The small molecule below binds the protein below.
Small molecule (SMILES): Nc1ncnc2c1ncn2[C@@H]1O[C@H](COP(=O)(O)O)[C@@H](O)[C@H]1OP(=O)(O)O

Binding-site contacts:
Ligand atom P1 contacts residue ARG133 of chain 1.A at 3.6 Å.
Ligand atom N6 contacts residue PHE3 of chain 1.A at 3.5 Å.
Ligand atom N7 contacts residue ARG62 of chain 1.A at 3.5 Å (salt-bridge).
Ligand atom C6 contacts residue SER6 of chain 1.A at 3.7 Å.
Ligand atom P1 contacts residue ARG62 of chain 1.A at 3.6 Å.
Ligand atom O5' contacts residue ARG133 of chain 1.A at 3.6 Å.
Ligand atom C6 contacts residue ARG62 of chain 1.A at 3.5 Å.
Ligand atom O4' contacts residue LYS7 of chain 1.A at 3.0 Å (salt-bridge).
Ligand atom N1 contacts residue SER6 of chain 1.A at 2.7 Å (h-bond).
Ligand atom C2' contacts residue ARG133 of chain 1.A at 3.6 Å.
Ligand atom N3 contacts residue ALA10 of chain 1.A at 3.7 Å.
Ligand atom O6P contacts residue ARG133 of chain 1.A at 3.3 Å (salt-bridge).
Ligand atom C4' contacts residue GOL1 of chain 1.H at 3.4 Å.
Ligand atom O3P contacts residue TYR74 of chain 1.A at 2.6 Å (h-bond).
Ligand atom O3' contacts residue ARG14 of chain 1.A at 3.1 Å (salt-bridge).
Ligand atom O4' contacts residue EDO1 of chain 1.D at 3.1 Å (h-bond).
Ligand atom N3 contacts residue ARG62 of chain 1.A at 3.6 Å.
Ligand atom C5 contacts residue LYS7 of chain 1.A at 3.6 Å.
Ligand atom O1P contacts residue ARG133 of chain 1.A at 3.4 Å (salt-bridge).
Ligand atom C2 contacts residue SER6 of chain 1.A at 3.2 Å.
Ligand atom O3P contacts residue ARG14 of chain 1.A at 2.8 Å (salt-bridge).
Ligand atom O2P contacts residue ARG133 of chain 1.A at 2.9 Å (salt-bridge).
Ligand atom C5 contacts residue ARG62 of chain 1.A at 3.4 Å.
Ligand atom C2 contacts residue TYR63 of chain 1.A at 3.5 Å (hydrophobic).
Ligand atom C4 contacts residue LYS7 of chain 1.A at 3.4 Å.
Ligand atom C4 contacts residue ARG62 of chain 1.A at 3.7 Å.
Ligand atom O1P contacts residue LYS60 of chain 1.A at 2.8 Å (salt-bridge).
Ligand atom C3' contacts residue ARG133 of chain 1.A at 3.7 Å.
Ligand atom O2' contacts residue ARG14 of chain 1.A at 3.0 Å (salt-bridge).
Ligand atom N6 contacts residue ARG62 of chain 1.A at 3.6 Å (salt-bridge).
Ligand atom O3P contacts residue ARG62 of chain 1.A at 2.9 Å (salt-bridge).
Ligand atom N9 contacts residue LYS7 of chain 1.A at 3.6 Å.
Ligand atom P2 contacts residue ARG133 of chain 1.A at 3.7 Å.
Ligand atom O2P contacts residue LYS60 of chain 1.A at 3.6 Å.
Ligand atom C2 contacts residue ALA10 of chain 1.A at 3.6 Å (hydrophobic).
Ligand atom C2 contacts residue ARG62 of chain 1.A at 3.6 Å.
Ligand atom P1 contacts residue LYS60 of chain 1.A at 3.7 Å.
Ligand atom O1P contacts residue ARG62 of chain 1.A at 2.9 Å (salt-bridge).
Ligand atom O5P contacts residue ARG133 of chain 1.A at 2.9 Å (salt-bridge).
Ligand atom O4' contacts residue GOL1 of chain 1.H at 3.7 Å.

Sequence of chain 1.A:
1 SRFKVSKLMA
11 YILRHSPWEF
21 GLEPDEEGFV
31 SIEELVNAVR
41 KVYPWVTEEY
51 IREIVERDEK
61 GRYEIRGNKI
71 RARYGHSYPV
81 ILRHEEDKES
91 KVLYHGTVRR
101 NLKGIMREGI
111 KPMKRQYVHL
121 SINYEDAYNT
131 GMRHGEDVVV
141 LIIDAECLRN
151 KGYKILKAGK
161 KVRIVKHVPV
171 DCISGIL